Sequence of chain 1.D:
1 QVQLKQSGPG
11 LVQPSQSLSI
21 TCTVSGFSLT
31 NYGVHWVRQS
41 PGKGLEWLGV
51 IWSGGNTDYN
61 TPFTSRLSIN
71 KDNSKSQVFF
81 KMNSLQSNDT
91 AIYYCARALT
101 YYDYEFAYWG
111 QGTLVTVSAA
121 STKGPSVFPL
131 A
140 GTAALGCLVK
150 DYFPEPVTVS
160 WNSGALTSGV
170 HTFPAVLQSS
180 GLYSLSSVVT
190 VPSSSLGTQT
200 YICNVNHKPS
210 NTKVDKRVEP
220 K

Binding-site contacts:
Ligand atom CA contacts residue ASP85 of chain 1.C at 3.2 Å.
Ligand atom O contacts residue ASN41 of chain 1.C at 3.5 Å (h-bond).
Ligand atom O contacts residue PRO41 of chain 1.D at 3.4 Å.
Ligand atom C contacts residue ASP85 of chain 1.C at 3.4 Å.
Ligand atom O contacts residue ASN41 of chain 1.C at 3.0 Å (h-bond).
Ligand atom CZ contacts residue GLN111 of chain 1.D at 3.2 Å.
Ligand atom O contacts residue GLN38 of chain 1.C at 3.5 Å (h-bond).
Ligand atom CE2 contacts residue GLN39 of chain 1.D at 3.4 Å.
Ligand atom NH2 contacts residue ALA84 of chain 1.C at 3.3 Å.
Ligand atom CG contacts residue THR40 of chain 1.C at 3.5 Å.
Ligand atom NH2 contacts residue ASP85 of chain 1.C at 3.1 Å (salt-bridge).
Ligand atom SG contacts residue ILE10 of chain 1.C at 3.5 Å.
Ligand atom NE contacts residue ASP85 of chain 1.C at 2.9 Å (salt-bridge).
Ligand atom NE contacts residue ILE92 of chain 1.D at 3.3 Å.
Ligand atom CG contacts residue ASP85 of chain 1.C at 3.6 Å.
Ligand atom NH1 contacts residue THR40 of chain 1.C at 3.0 Å (h-bond).
Ligand atom NH1 contacts residue GLY42 of chain 1.C at 3.5 Å (h-bond).
Ligand atom NH1 contacts residue SER43 of chain 1.C at 3.4 Å (h-bond).
Ligand atom CG2 contacts residue PRO173 of chain 1.D at 3.6 Å (hydrophobic).
Ligand atom CB contacts residue SER40 of chain 1.D at 3.7 Å.
Ligand atom NH2 contacts residue GLY112 of chain 1.D at 3.6 Å.
Ligand atom CD2 contacts residue ALA91 of chain 1.D at 3.6 Å (hydrophobic).
Ligand atom SG contacts residue VAL9 of chain 1.C at 3.6 Å.
Ligand atom CD contacts residue ASP85 of chain 1.C at 3.5 Å.
Ligand atom CE1 contacts residue GLN39 of chain 1.D at 3.2 Å.
Ligand atom NH1 contacts residue GLN111 of chain 1.D at 2.8 Å (h-bond).
Ligand atom NH2 contacts residue GLN111 of chain 1.D at 2.8 Å (h-bond).
Ligand atom CD1 contacts residue GLN39 of chain 1.D at 3.5 Å.
Ligand atom O contacts residue LYS103 of chain 1.C at 3.4 Å (salt-bridge).
Ligand atom CD1 contacts residue THR90 of chain 1.D at 3.4 Å.
Ligand atom CG contacts residue ILE92 of chain 1.D at 3.5 Å (hydrophobic).
Ligand atom CD2 contacts residue TYR87 of chain 1.C at 3.5 Å (hydrophobic).
Ligand atom O contacts residue THR40 of chain 1.C at 3.6 Å.
Ligand atom CZ contacts residue GLN39 of chain 1.D at 3.4 Å.
Ligand atom CD contacts residue ILE92 of chain 1.D at 3.5 Å (hydrophobic).
Ligand atom N contacts residue ASP85 of chain 1.C at 2.7 Å (salt-bridge).
Ligand atom CG contacts residue PRO41 of chain 1.D at 3.4 Å (hydrophobic).
Ligand atom CD contacts residue GLY42 of chain 1.C at 3.3 Å.
Ligand atom OG contacts residue GLU154 of chain 1.D at 2.9 Å (salt-bridge).
Ligand atom CD contacts residue THR40 of chain 1.C at 3.5 Å.

Sequence of chain 1.C:
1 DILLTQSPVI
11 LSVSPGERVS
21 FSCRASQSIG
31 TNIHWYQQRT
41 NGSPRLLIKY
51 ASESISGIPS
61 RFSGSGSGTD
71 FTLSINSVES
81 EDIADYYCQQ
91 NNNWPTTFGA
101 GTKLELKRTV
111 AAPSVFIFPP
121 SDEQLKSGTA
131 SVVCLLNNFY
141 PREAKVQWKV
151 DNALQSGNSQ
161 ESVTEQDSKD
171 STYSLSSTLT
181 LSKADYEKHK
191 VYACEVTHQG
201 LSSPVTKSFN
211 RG

This small molecule binds to this protein.
Small molecule (SMILES): CC(C)C[C@@H]1NC(=O)[C@H](CCCN=C(N)N)NC(=O)[C@H](CCCN=C(N)N)NC(=O)[C@H]([C@@H](C)O)NC(=O)[C@H](CO)NC(=O)[C@H](CC(C)C)NC(=O)[C@H](CC(=O)O)NC(=O)[C@H](Cc2ccccc2)NC(=O)[C@H](CCC(N)=O)NC(=O)CCSSC[C@@H](C(=O)O)NC(=O)[C@H](CCCCN)NC1=O